Sequence of chain 1.M:
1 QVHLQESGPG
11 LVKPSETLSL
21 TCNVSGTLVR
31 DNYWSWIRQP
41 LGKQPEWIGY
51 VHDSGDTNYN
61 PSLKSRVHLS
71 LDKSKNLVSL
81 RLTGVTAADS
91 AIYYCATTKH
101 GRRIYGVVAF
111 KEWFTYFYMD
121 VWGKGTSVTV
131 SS

A protein and the small-molecule ligand that binds it are described below.
Small molecule (SMILES): CC(=O)N[C@H]1[C@H](O[C@H]2[C@H](O)[C@@H](NC(C)=O)CO[C@@H]2CO)O[C@H](CO)[C@@H](O[C@@H]2O[C@H](CO)[C@@H](O)[C@H](O[C@H]3O[C@H](CO)[C@@H](O)[C@H](O)[C@@H]3O)[C@@H]2O)[C@@H]1O

Sequence of chain 1.N:
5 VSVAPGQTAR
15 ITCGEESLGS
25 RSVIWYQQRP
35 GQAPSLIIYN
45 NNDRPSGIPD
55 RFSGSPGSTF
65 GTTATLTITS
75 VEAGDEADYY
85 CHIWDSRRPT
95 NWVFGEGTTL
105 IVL

Sequence of chain 1.H:
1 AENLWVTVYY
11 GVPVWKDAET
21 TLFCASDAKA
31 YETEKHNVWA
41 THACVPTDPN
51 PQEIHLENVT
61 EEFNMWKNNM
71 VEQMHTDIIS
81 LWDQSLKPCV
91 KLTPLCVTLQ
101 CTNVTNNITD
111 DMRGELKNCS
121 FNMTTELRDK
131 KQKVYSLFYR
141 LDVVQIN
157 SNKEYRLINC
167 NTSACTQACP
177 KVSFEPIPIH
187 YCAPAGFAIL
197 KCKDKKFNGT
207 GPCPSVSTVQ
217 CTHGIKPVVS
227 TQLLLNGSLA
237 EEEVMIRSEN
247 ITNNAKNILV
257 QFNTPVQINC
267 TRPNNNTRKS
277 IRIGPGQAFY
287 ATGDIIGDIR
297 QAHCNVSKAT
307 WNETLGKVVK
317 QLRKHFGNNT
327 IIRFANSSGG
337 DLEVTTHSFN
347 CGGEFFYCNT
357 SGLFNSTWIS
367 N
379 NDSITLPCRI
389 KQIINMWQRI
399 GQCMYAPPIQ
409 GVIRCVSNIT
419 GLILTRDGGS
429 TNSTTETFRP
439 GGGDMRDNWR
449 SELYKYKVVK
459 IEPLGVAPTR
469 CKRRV

Binding-site contacts:
Ligand atom C7 contacts residue PHE114 of chain 1.M at 4.0 Å (hydrophobic).
Ligand atom N2 contacts residue THR94 of chain 1.N at 3.5 Å (h-bond).
Ligand atom C8 contacts residue PHE114 of chain 1.M at 4.1 Å (hydrophobic).
Ligand atom O4 contacts residue ASP56 of chain 1.M at 4.0 Å.
Ligand atom C6 contacts residue THR109 of chain 1.H at 3.9 Å.
Ligand atom O7 contacts residue ASN58 of chain 1.M at 3.9 Å.
Ligand atom O7 contacts residue PHE114 of chain 1.M at 3.4 Å.
Ligand atom O2 contacts residue ASP56 of chain 1.M at 3.4 Å (salt-bridge).
Ligand atom C4 contacts residue TYR50 of chain 1.M at 4.0 Å (hydrophobic).
Ligand atom C7 contacts residue ASN107 of chain 1.H at 3.2 Å.
Ligand atom O5 contacts residue THR109 of chain 1.H at 4.5 Å.
Ligand atom O7 contacts residue ASN107 of chain 1.H at 3.8 Å.
Ligand atom O3 contacts residue THR94 of chain 1.N at 4.5 Å.
Ligand atom C6 contacts residue THR115 of chain 1.M at 3.3 Å.
Ligand atom C2 contacts residue THR94 of chain 1.N at 4.5 Å.
Ligand atom C8 contacts residue ASN107 of chain 1.H at 3.4 Å.
Ligand atom O6 contacts residue THR115 of chain 1.M at 3.1 Å (h-bond).
Ligand atom O6 contacts residue THR109 of chain 1.H at 4.5 Å.
Ligand atom O5 contacts residue ASN107 of chain 1.H at 4.4 Å.
Ligand atom C2 contacts residue ASN107 of chain 1.H at 3.8 Å.
Ligand atom O4 contacts residue TYR50 of chain 1.M at 4.2 Å.
Ligand atom C1 contacts residue ASN107 of chain 1.H at 3.4 Å.
Ligand atom C8 contacts residue THR94 of chain 1.N at 3.7 Å.
Ligand atom C8 contacts residue TRP88 of chain 1.N at 4.4 Å (hydrophobic).
Ligand atom C7 contacts residue THR94 of chain 1.N at 4.1 Å.
Ligand atom C8 contacts residue ASP89 of chain 1.N at 4.0 Å.
Ligand atom O3 contacts residue ASN58 of chain 1.M at 4.4 Å.
Ligand atom N2 contacts residue ASN107 of chain 1.H at 3.1 Å (h-bond).
Ligand atom C3 contacts residue THR94 of chain 1.N at 4.4 Å.